Binding-site contacts:
Ligand atom ND1 contacts residue ALA132 of chain 1.A at 3.6 Å.
Ligand atom O contacts residue ARG99 of chain 1.A at 2.9 Å (salt-bridge).
Ligand atom N contacts residue TYR70 of chain 2.A at 3.2 Å (h-bond).
Ligand atom CD2 contacts residue LEU98 of chain 1.A at 4.0 Å (hydrophobic).
Ligand atom ND1 contacts residue TYR70 of chain 2.A at 2.8 Å (h-bond).
Ligand atom CA contacts residue MG1 of chain 2.C at 3.1 Å.
Ligand atom OXT contacts residue HIS139 of chain 1.A at 3.0 Å (h-bond).
Ligand atom CD2 contacts residue TYR77 of chain 2.A at 3.5 Å (hydrophobic).
Ligand atom CD2 contacts residue ARG99 of chain 1.A at 3.7 Å.
Ligand atom C contacts residue MG1 of chain 2.C at 3.0 Å.
Ligand atom C contacts residue HIS139 of chain 1.A at 3.7 Å.
Ligand atom OXT contacts residue MG1 of chain 2.C at 2.1 Å.
Ligand atom CB contacts residue TYR70 of chain 2.A at 3.9 Å (hydrophobic).
Ligand atom O contacts residue ARG89 of chain 1.A at 2.9 Å (salt-bridge).
Ligand atom NE2 contacts residue ALA132 of chain 1.A at 3.6 Å (h-bond).
Ligand atom OXT contacts residue HIS78 of chain 2.A at 3.1 Å (h-bond).
Ligand atom CD2 contacts residue GLY131 of chain 1.A at 3.7 Å.
Ligand atom CG contacts residue ALA132 of chain 1.A at 3.8 Å (hydrophobic).
Ligand atom C contacts residue HIS78 of chain 2.A at 3.7 Å.
Ligand atom CG contacts residue TYR77 of chain 2.A at 3.9 Å (hydrophobic).
Ligand atom NE2 contacts residue TYR77 of chain 2.A at 3.5 Å.
Ligand atom C contacts residue ARG89 of chain 1.A at 3.5 Å.
Ligand atom OXT contacts residue ARG89 of chain 1.A at 2.8 Å (salt-bridge).
Ligand atom CA contacts residue HIS78 of chain 2.A at 3.6 Å.
Ligand atom CD2 contacts residue ALA132 of chain 1.A at 3.7 Å (hydrophobic).
Ligand atom CG contacts residue TYR70 of chain 2.A at 3.7 Å (hydrophobic).
Ligand atom O contacts residue ILE130 of chain 1.A at 3.6 Å.
Ligand atom CE1 contacts residue ALA132 of chain 1.A at 3.5 Å (hydrophobic).
Ligand atom N contacts residue MG1 of chain 2.C at 2.3 Å.
Ligand atom CB contacts residue TYR77 of chain 2.A at 4.0 Å (hydrophobic).
Ligand atom CA contacts residue HIS139 of chain 1.A at 4.0 Å.
Ligand atom CE1 contacts residue TYR70 of chain 2.A at 3.7 Å (hydrophobic).
Ligand atom CB contacts residue GLY131 of chain 1.A at 3.7 Å.
Ligand atom CG contacts residue GLY131 of chain 1.A at 3.6 Å.
Ligand atom N contacts residue HIS139 of chain 1.A at 3.2 Å (h-bond).
Ligand atom ND1 contacts residue GLY131 of chain 1.A at 3.8 Å.
Ligand atom C contacts residue ARG99 of chain 1.A at 3.8 Å.
Ligand atom N contacts residue HIS74 of chain 2.A at 3.5 Å.
Ligand atom N contacts residue HIS78 of chain 2.A at 3.2 Å (h-bond).
Ligand atom CA contacts residue TYR77 of chain 2.A at 3.7 Å (hydrophobic).

Sequence of chain 2.A:
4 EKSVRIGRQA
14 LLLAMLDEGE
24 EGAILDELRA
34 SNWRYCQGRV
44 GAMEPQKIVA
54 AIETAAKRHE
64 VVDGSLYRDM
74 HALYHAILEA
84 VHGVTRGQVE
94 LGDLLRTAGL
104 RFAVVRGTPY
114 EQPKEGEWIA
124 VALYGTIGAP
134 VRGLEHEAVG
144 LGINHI

Sequence of chain 1.A:
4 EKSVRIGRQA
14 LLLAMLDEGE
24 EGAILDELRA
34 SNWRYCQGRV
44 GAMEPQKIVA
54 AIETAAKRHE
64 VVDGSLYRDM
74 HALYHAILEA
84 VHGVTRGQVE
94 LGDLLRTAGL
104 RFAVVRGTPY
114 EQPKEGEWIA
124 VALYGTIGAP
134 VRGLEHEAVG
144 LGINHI

This protein binds this small molecule.
Small molecule (SMILES): N[C@@H](Cc1c[nH]c[nH+]1)C(=O)O

Sequence of chain 1.B:
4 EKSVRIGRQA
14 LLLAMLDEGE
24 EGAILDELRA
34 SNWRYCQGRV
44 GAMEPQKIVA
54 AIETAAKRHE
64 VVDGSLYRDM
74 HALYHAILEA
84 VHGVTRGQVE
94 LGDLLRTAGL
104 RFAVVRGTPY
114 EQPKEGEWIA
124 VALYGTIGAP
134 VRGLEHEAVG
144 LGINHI